This small molecule binds to this protein.
Small molecule (SMILES): CC(=O)N1CCC[C@H]([C@]2(Cc3cccc(Cl)c3)C(=O)Nc3cc(Cl)ccc32)C1

Binding-site contacts:
Ligand atom C5 contacts residue PHE68 of chain 1.A at 4.0 Å (hydrophobic).
Ligand atom C5 contacts residue VAL70 of chain 1.A at 3.7 Å (hydrophobic).
Ligand atom C12 contacts residue HIS73 of chain 1.A at 3.6 Å.
Ligand atom C13 contacts residue LEU31 of chain 1.A at 3.9 Å (hydrophobic).
Ligand atom C12 contacts residue VAL70 of chain 1.A at 4.0 Å (hydrophobic).
Ligand atom C15 contacts residue LEU31 of chain 1.A at 4.1 Å (hydrophobic).
Ligand atom C6 contacts residue ILE38 of chain 1.A at 3.8 Å (hydrophobic).
Ligand atom C7 contacts residue LEU34 of chain 1.A at 4.2 Å (hydrophobic).
Ligand atom O33 contacts residue MET39 of chain 1.A at 4.0 Å.
Ligand atom C12 contacts residue ILE76 of chain 1.A at 4.4 Å (hydrophobic).
Ligand atom CL1 contacts residue HIS73 of chain 1.A at 3.5 Å.
Ligand atom C35 contacts residue VAL70 of chain 1.A at 4.2 Å (hydrophobic).
Ligand atom CL1 contacts residue LEU31 of chain 1.A at 3.9 Å.
Ligand atom CL1 contacts residue TYR77 of chain 1.A at 3.8 Å.
Ligand atom C31 contacts residue TYR44 of chain 1.A at 3.6 Å (hydrophobic).
Ligand atom C7 contacts residue GLY35 of chain 1.A at 3.7 Å.
Ligand atom C34 contacts residue TYR44 of chain 1.A at 4.1 Å (hydrophobic).
Ligand atom C36 contacts residue TYR44 of chain 1.A at 3.6 Å (hydrophobic).
Ligand atom N1 contacts residue GLY35 of chain 1.A at 4.1 Å.
Ligand atom CL6 contacts residue LEU34 of chain 1.A at 4.0 Å.
Ligand atom C4 contacts residue VAL70 of chain 1.A at 3.3 Å (hydrophobic).
Ligand atom CL6 contacts residue ILE38 of chain 1.A at 3.7 Å.
Ligand atom C11 contacts residue HIS73 of chain 1.A at 4.2 Å.
Ligand atom C5 contacts residue ILE38 of chain 1.A at 3.8 Å (hydrophobic).
Ligand atom C7 contacts residue LEU31 of chain 1.A at 3.4 Å (hydrophobic).
Ligand atom CL6 contacts residue PHE63 of chain 1.A at 4.4 Å.
Ligand atom C9 contacts residue LEU31 of chain 1.A at 3.7 Å (hydrophobic).
Ligand atom N1 contacts residue LEU31 of chain 1.A at 3.2 Å (h-bond).
Ligand atom N33 contacts residue TYR44 of chain 1.A at 4.2 Å.
Ligand atom CL6 contacts residue ILE76 of chain 1.A at 3.9 Å.
Ligand atom C35 contacts residue TYR44 of chain 1.A at 3.1 Å (hydrophobic).
Ligand atom CL6 contacts residue PHE68 of chain 1.A at 3.9 Å.
Ligand atom C9 contacts residue GLY35 of chain 1.A at 4.0 Å.
Ligand atom C13 contacts residue HIS73 of chain 1.A at 3.7 Å.
Ligand atom C4 contacts residue TYR44 of chain 1.A at 4.2 Å (hydrophobic).
Ligand atom CL1 contacts residue ILE76 of chain 1.A at 4.0 Å.
Ligand atom C14 contacts residue LEU31 of chain 1.A at 3.4 Å (hydrophobic).
Ligand atom C5 contacts residue ILE76 of chain 1.A at 4.0 Å (hydrophobic).
Ligand atom C14 contacts residue HIS73 of chain 1.A at 4.1 Å.
Ligand atom C36 contacts residue VAL70 of chain 1.A at 3.6 Å (hydrophobic).

Sequence of chain 1.A:
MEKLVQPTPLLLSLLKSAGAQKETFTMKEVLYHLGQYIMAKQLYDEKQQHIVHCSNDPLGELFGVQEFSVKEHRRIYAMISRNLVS